Binding-site contacts:
Ligand atom C01 contacts residue GLU250 of chain 1.A at 3.3 Å.
Ligand atom C08 contacts residue THR254 of chain 1.A at 3.7 Å.
Ligand atom CL23 contacts residue GLN496 of chain 1.A at 3.3 Å.
Ligand atom N03 contacts residue THR109 of chain 1.A at 3.0 Å (h-bond).
Ligand atom C12 contacts residue THR220 of chain 1.A at 3.4 Å.
Ligand atom F25 contacts residue LEU255 of chain 1.A at 3.6 Å.
Ligand atom C02 contacts residue PHE114 of chain 1.A at 3.3 Å (hydrophobic).
Ligand atom C19 contacts residue ARG112 of chain 1.A at 3.7 Å.
Ligand atom C20 contacts residue LYS493 of chain 1.A at 3.5 Å.
Ligand atom C16 contacts residue THR220 of chain 1.A at 3.7 Å.
Ligand atom N15 contacts residue GLU251 of chain 1.A at 2.8 Å (salt-bridge).
Ligand atom N15 contacts residue LEU255 of chain 1.A at 3.6 Å.
Ligand atom C08 contacts residue GLU250 of chain 1.A at 3.4 Å.
Ligand atom C04 contacts residue PHE114 of chain 1.A at 3.0 Å (hydrophobic).
Ligand atom C10 contacts residue THR220 of chain 1.A at 3.6 Å.
Ligand atom N15 contacts residue THR254 of chain 1.A at 3.6 Å.
Ligand atom C04 contacts residue HIS115 of chain 1.A at 3.5 Å.
Ligand atom C13 contacts residue PRO492 of chain 1.A at 3.6 Å (hydrophobic).
Ligand atom C10 contacts residue THR219 of chain 1.A at 3.2 Å.
Ligand atom N11 contacts residue THR220 of chain 1.A at 3.5 Å.
Ligand atom C21 contacts residue LYS493 of chain 1.A at 3.7 Å.
Ligand atom F25 contacts residue GLN258 of chain 1.A at 3.2 Å.
Ligand atom C18 contacts residue ARG112 of chain 1.A at 3.6 Å.
Ligand atom C19 contacts residue THR220 of chain 1.A at 3.4 Å.
Ligand atom N06 contacts residue THR219 of chain 1.A at 3.6 Å.
Ligand atom N03 contacts residue GLU111 of chain 1.A at 3.2 Å (salt-bridge).
Ligand atom N03 contacts residue PHE114 of chain 1.A at 3.1 Å (h-bond).
Ligand atom C05 contacts residue THR219 of chain 1.A at 3.3 Å.
Ligand atom C01 contacts residue PHE114 of chain 1.A at 3.4 Å (hydrophobic).
Ligand atom C16 contacts residue THR254 of chain 1.A at 3.6 Å.
Ligand atom C24 contacts residue ARG112 of chain 1.A at 3.4 Å.
Ligand atom C21 contacts residue ARG112 of chain 1.A at 3.7 Å.
Ligand atom C05 contacts residue HIS115 of chain 1.A at 3.6 Å.
Ligand atom N17 contacts residue GLU251 of chain 1.A at 3.6 Å.
Ligand atom N17 contacts residue THR254 of chain 1.A at 3.6 Å.
Ligand atom N14 contacts residue LEU255 of chain 1.A at 3.7 Å.
Ligand atom F25 contacts residue ARG112 of chain 1.A at 3.5 Å.
Ligand atom C18 contacts residue PRO492 of chain 1.A at 3.7 Å (hydrophobic).
Ligand atom N14 contacts residue PRO492 of chain 1.A at 3.2 Å.
Ligand atom N11 contacts residue ARG112 of chain 1.A at 3.6 Å.

The protein below binds the small molecule below.
Small molecule (SMILES): CC1(N)CCN(c2cnc3c(-c4cccc(Cl)c4F)n[nH]c3n2)CC1

Sequence of chain 1.A:
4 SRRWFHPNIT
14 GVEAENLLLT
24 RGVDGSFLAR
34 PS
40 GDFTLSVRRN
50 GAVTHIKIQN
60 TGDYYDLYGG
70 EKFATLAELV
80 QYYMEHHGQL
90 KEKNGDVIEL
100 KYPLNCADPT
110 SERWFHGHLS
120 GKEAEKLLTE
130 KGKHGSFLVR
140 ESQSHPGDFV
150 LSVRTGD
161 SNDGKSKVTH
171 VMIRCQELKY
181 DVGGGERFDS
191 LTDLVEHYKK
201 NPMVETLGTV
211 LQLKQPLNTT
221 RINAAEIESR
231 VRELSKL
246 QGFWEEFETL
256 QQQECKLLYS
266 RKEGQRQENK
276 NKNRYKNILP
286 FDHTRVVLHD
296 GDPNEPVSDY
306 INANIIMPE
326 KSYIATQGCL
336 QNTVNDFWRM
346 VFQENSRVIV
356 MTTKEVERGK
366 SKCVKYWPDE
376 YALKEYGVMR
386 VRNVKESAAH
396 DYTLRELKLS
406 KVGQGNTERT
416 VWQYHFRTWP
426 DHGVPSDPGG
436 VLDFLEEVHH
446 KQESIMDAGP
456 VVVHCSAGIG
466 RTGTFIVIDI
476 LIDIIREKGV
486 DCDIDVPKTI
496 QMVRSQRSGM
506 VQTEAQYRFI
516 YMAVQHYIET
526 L